The protein below binds the small molecule below.
Small molecule (SMILES): CC(=O)N[C@H]1[C@H](O[C@H]2[C@H](O)[C@@H](NC(C)=O)CO[C@@H]2CO)O[C@H](CO)[C@@H](O)[C@@H]1O

Binding-site contacts:
Ligand atom C8 contacts residue ASN154 of chain 50.C at 3.6 Å.
Ligand atom C8 contacts residue THR156 of chain 50.C at 4.0 Å.
Ligand atom N2 contacts residue ASN154 of chain 50.C at 3.8 Å.
Ligand atom C7 contacts residue THR156 of chain 50.C at 3.9 Å.
Ligand atom C7 contacts residue ASN154 of chain 50.C at 3.3 Å.
Ligand atom O5 contacts residue ASN154 of chain 50.C at 4.0 Å.
Ligand atom O6 contacts residue MET151 of chain 50.C at 3.4 Å.
Ligand atom C2 contacts residue ASN154 of chain 50.C at 3.5 Å.
Ligand atom C6 contacts residue MET151 of chain 50.C at 4.5 Å (hydrophobic).
Ligand atom C1 contacts residue THR156 of chain 50.C at 3.6 Å.
Ligand atom O7 contacts residue ASN154 of chain 50.C at 2.6 Å (h-bond).
Ligand atom C2 contacts residue THR156 of chain 50.C at 4.2 Å.
Ligand atom N2 contacts residue THR156 of chain 50.C at 3.6 Å (h-bond).
Ligand atom C1 contacts residue ASN154 of chain 50.C at 3.4 Å.

Sequence of chain 50.C:
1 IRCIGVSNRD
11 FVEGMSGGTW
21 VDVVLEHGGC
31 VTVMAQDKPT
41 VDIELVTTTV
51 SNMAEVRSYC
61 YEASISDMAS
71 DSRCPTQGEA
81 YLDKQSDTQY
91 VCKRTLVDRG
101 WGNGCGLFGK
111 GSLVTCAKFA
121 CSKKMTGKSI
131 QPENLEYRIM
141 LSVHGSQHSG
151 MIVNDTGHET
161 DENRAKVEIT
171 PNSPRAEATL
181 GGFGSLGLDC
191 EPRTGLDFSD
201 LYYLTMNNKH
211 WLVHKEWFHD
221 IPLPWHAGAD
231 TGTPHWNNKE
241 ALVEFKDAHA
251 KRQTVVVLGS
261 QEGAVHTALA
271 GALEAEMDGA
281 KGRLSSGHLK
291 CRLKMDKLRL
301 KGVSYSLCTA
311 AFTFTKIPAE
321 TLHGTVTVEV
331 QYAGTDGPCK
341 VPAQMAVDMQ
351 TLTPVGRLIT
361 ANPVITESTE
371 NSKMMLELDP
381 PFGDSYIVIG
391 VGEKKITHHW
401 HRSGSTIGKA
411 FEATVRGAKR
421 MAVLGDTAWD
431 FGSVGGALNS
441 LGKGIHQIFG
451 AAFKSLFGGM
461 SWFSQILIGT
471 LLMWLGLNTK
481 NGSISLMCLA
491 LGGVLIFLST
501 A